Binding-site contacts:
Ligand atom CE contacts residue ILE229 of chain 1.A at 4.2 Å (hydrophobic).
Ligand atom CG contacts residue ASN69 of chain 1.A at 3.6 Å.
Ligand atom OXT contacts residue ASN69 of chain 1.A at 2.9 Å (h-bond).
Ligand atom OXT contacts residue THR72 of chain 1.A at 2.9 Å (h-bond).
Ligand atom CE contacts residue MET119 of chain 1.A at 3.7 Å (hydrophobic).
Ligand atom CE contacts residue GLY228 of chain 1.A at 3.5 Å.
Ligand atom SD contacts residue PHE143 of chain 1.A at 3.9 Å.
Ligand atom C contacts residue GLY70 of chain 1.A at 4.2 Å.
Ligand atom CA contacts residue THR72 of chain 1.A at 3.2 Å.
Ligand atom CA contacts residue ASN69 of chain 1.A at 4.2 Å.
Ligand atom C contacts residue ASN69 of chain 1.A at 3.6 Å.
Ligand atom CB contacts residue THR177 of chain 1.A at 3.8 Å.
Ligand atom OXT contacts residue THR68 of chain 1.A at 3.2 Å (h-bond).
Ligand atom OXT contacts residue PLP1 of chain 1.D at 3.8 Å.
Ligand atom SD contacts residue GLY176 of chain 1.A at 3.7 Å.
Ligand atom O contacts residue ASN69 of chain 1.A at 3.0 Å (h-bond).
Ligand atom OXT contacts residue ASN71 of chain 1.A at 3.2 Å (h-bond).
Ligand atom N contacts residue GLY228 of chain 1.A at 3.9 Å.
Ligand atom N contacts residue PLP1 of chain 1.D at 1.3 Å.
Ligand atom SD contacts residue GLY228 of chain 1.A at 3.6 Å (h-bond).
Ligand atom CB contacts residue GLY228 of chain 1.A at 4.1 Å.
Ligand atom CA contacts residue GLN142 of chain 1.A at 3.7 Å.
Ligand atom CB contacts residue GLN142 of chain 1.A at 3.8 Å.
Ligand atom CG contacts residue PLP1 of chain 1.D at 3.7 Å.
Ligand atom O contacts residue THR68 of chain 1.A at 2.8 Å (h-bond).
Ligand atom CG contacts residue GLY228 of chain 1.A at 3.4 Å.
Ligand atom O contacts residue GLN142 of chain 1.A at 2.8 Å (h-bond).
Ligand atom N contacts residue THR72 of chain 1.A at 4.1 Å.
Ligand atom CB contacts residue PLP1 of chain 1.D at 3.0 Å.
Ligand atom O contacts residue THR72 of chain 1.A at 3.2 Å (h-bond).
Ligand atom CA contacts residue PLP1 of chain 1.D at 2.4 Å.
Ligand atom N contacts residue ASN69 of chain 1.A at 3.7 Å.
Ligand atom CE contacts residue ASN69 of chain 1.A at 4.1 Å.
Ligand atom C contacts residue THR72 of chain 1.A at 3.0 Å.
Ligand atom CB contacts residue THR72 of chain 1.A at 4.3 Å.
Ligand atom OXT contacts residue GLY70 of chain 1.A at 3.5 Å (h-bond).
Ligand atom O contacts residue GLY70 of chain 1.A at 4.2 Å.
Ligand atom C contacts residue GLN142 of chain 1.A at 3.8 Å.
Ligand atom C contacts residue THR68 of chain 1.A at 3.4 Å.
Ligand atom C contacts residue PLP1 of chain 1.D at 3.7 Å.

The small molecule below binds the protein below.
Small molecule (SMILES): CSCC[C@H](N)C(=O)O

Sequence of chain 1.A:
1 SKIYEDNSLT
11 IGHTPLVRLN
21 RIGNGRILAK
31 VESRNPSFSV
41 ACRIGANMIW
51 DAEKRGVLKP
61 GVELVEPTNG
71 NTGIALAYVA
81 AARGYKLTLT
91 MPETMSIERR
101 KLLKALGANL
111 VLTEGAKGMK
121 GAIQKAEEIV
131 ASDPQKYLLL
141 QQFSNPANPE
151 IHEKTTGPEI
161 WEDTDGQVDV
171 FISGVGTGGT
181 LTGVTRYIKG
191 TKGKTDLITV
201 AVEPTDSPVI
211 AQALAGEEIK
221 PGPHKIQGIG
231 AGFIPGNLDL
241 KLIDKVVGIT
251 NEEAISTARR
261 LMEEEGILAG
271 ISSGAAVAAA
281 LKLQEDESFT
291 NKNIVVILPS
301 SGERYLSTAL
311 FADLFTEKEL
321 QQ